This small molecule binds to this protein.
Small molecule (SMILES): NC(=O)Nc1ccccc1

Binding-site contacts:
Ligand atom C2 contacts residue LEU251 of chain 1.A at 3.5 Å (hydrophobic).
Ligand atom C6 contacts residue PHE225 of chain 1.A at 4.1 Å (hydrophobic).
Ligand atom N2 contacts residue ARG250 of chain 1.A at 4.4 Å.
Ligand atom N2 contacts residue LEU251 of chain 1.A at 4.2 Å.
Ligand atom C4 contacts residue ARG250 of chain 1.A at 4.0 Å.
Ligand atom C6 contacts residue PHE183 of chain 1.A at 3.8 Å (hydrophobic).
Ligand atom C1 contacts residue ARG250 of chain 1.A at 4.2 Å.
Ligand atom C5 contacts residue LEU241 of chain 1.A at 4.3 Å (hydrophobic).
Ligand atom C4 contacts residue LEU251 of chain 1.A at 3.8 Å (hydrophobic).
Ligand atom C1 contacts residue TRP202 of chain 1.A at 4.1 Å (hydrophobic).
Ligand atom N2 contacts residue TRP202 of chain 1.A at 3.4 Å.
Ligand atom C6 contacts residue LEU251 of chain 1.A at 3.7 Å (hydrophobic).
Ligand atom C1 contacts residue TRP269 of chain 1.A at 4.2 Å (hydrophobic).
Ligand atom C4 contacts residue LEU241 of chain 1.A at 4.3 Å (hydrophobic).
Ligand atom C1 contacts residue LEU251 of chain 1.A at 3.8 Å (hydrophobic).
Ligand atom C5 contacts residue MET228 of chain 1.A at 3.5 Å (hydrophobic).
Ligand atom C1 contacts residue LEU245 of chain 1.A at 4.0 Å (hydrophobic).
Ligand atom C5 contacts residue LEU251 of chain 1.A at 4.2 Å (hydrophobic).
Ligand atom N1 contacts residue LEU251 of chain 1.A at 3.8 Å.
Ligand atom C2 contacts residue LEU241 of chain 1.A at 4.2 Å (hydrophobic).
Ligand atom C7 contacts residue LEU251 of chain 1.A at 4.0 Å (hydrophobic).
Ligand atom C3 contacts residue LEU241 of chain 1.A at 4.1 Å (hydrophobic).
Ligand atom C2 contacts residue LEU245 of chain 1.A at 4.2 Å (hydrophobic).
Ligand atom N2 contacts residue TRP269 of chain 1.A at 3.4 Å.
Ligand atom O1 contacts residue TRP269 of chain 1.A at 3.8 Å.
Ligand atom C7 contacts residue LEU241 of chain 1.A at 4.1 Å (hydrophobic).
Ligand atom N1 contacts residue LEU245 of chain 1.A at 3.8 Å.
Ligand atom O1 contacts residue LEU245 of chain 1.A at 4.2 Å.
Ligand atom C3 contacts residue LEU251 of chain 1.A at 3.7 Å (hydrophobic).
Ligand atom C6 contacts residue LEU241 of chain 1.A at 4.1 Å (hydrophobic).
Ligand atom C4 contacts residue MET228 of chain 1.A at 4.4 Å (hydrophobic).
Ligand atom C7 contacts residue PHE225 of chain 1.A at 3.9 Å (hydrophobic).
Ligand atom C7 contacts residue MET228 of chain 1.A at 3.6 Å (hydrophobic).
Ligand atom C3 contacts residue PHE183 of chain 1.A at 4.1 Å (hydrophobic).
Ligand atom C7 contacts residue PRO221 of chain 1.A at 4.2 Å (hydrophobic).
Ligand atom O1 contacts residue ARG250 of chain 1.A at 3.2 Å.
Ligand atom N2 contacts residue VAL206 of chain 1.A at 4.1 Å.
Ligand atom C4 contacts residue LEU245 of chain 1.A at 4.1 Å (hydrophobic).
Ligand atom O1 contacts residue LEU251 of chain 1.A at 2.9 Å (h-bond).
Ligand atom C6 contacts residue PRO221 of chain 1.A at 3.6 Å (hydrophobic).

Sequence of chain 1.A:
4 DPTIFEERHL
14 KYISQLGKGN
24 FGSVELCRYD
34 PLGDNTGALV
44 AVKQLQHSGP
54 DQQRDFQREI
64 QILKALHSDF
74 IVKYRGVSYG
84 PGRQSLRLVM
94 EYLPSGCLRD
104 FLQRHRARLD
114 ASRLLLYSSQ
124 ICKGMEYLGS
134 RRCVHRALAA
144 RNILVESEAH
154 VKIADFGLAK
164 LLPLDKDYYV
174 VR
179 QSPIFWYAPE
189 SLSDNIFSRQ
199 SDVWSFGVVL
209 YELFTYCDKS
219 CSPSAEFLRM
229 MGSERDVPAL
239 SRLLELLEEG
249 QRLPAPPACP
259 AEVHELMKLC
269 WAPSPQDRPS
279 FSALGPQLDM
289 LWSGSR